Sequence of chain 54.S:
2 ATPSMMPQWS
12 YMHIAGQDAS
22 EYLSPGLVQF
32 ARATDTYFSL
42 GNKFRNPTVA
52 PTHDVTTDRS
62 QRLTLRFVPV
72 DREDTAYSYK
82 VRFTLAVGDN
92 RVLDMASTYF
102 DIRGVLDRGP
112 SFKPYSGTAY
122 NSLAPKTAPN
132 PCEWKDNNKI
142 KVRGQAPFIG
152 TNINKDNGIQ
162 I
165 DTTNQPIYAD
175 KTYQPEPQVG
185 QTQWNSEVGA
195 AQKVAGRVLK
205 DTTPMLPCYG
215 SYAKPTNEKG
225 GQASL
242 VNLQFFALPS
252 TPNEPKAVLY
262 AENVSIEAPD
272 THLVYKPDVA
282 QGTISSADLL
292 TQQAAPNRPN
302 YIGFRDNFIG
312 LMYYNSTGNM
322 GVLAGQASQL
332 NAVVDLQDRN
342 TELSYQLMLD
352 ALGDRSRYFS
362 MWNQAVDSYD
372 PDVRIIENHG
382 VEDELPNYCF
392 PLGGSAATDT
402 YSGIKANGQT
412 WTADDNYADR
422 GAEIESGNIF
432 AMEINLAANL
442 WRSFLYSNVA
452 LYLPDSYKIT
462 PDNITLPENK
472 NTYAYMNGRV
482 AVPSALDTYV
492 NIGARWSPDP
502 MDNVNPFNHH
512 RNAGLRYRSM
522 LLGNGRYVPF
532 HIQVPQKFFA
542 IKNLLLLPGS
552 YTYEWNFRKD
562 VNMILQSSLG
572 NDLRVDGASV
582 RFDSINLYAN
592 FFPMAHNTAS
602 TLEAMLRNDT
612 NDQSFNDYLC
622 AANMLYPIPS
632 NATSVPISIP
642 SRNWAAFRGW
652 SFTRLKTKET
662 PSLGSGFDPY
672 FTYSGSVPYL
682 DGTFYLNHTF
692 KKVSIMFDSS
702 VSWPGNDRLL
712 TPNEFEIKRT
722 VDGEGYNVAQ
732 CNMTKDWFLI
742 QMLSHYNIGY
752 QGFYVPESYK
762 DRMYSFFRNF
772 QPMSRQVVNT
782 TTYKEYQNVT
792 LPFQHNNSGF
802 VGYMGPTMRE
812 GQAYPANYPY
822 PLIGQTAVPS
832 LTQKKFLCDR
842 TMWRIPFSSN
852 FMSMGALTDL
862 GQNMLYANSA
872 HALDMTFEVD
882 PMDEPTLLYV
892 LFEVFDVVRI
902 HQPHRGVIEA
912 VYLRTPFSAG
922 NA

A protein and the small-molecule ligand that binds it are described below.
Small molecule (SMILES): NC(N)=NCCC[C@H](NC(=O)[C@@H]1CCCN1)C(=O)N[C@H](C=O)Cc1cnc[nH]1

Sequence of chain 54.Q:
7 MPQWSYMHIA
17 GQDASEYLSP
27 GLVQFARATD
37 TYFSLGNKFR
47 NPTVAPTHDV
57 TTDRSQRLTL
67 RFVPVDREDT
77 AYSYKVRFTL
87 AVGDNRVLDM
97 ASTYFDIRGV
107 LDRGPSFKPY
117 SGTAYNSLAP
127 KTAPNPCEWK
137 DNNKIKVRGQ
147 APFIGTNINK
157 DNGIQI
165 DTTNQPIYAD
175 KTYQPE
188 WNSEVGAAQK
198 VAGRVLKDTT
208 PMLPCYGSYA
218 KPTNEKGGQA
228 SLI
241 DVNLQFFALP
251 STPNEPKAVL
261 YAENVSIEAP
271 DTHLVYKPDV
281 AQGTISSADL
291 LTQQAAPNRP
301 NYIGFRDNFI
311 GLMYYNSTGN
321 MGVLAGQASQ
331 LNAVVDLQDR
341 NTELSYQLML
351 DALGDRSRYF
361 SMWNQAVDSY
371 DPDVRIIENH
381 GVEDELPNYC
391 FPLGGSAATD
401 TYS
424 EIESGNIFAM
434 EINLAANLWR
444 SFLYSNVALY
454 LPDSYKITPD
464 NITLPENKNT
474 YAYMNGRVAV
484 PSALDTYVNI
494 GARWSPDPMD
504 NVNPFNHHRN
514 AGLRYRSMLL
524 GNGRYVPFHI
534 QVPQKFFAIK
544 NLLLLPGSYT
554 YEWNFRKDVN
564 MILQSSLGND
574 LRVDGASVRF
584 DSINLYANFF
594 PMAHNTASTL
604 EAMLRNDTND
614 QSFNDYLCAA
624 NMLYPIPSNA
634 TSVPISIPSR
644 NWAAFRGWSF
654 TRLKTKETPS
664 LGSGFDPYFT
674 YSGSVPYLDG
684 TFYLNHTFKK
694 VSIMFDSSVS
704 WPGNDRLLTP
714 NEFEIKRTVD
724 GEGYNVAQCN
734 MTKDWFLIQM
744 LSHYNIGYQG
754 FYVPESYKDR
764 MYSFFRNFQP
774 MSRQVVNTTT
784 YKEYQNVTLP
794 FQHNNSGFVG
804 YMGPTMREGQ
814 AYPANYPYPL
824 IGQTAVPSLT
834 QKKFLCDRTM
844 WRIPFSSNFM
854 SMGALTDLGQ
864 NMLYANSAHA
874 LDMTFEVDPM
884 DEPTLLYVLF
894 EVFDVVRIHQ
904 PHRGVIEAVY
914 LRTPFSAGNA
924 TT

Binding-site contacts:
Ligand atom O contacts residue ALA857 of chain 54.Q at 4.0 Å.
Ligand atom CA contacts residue TYR619 of chain 54.Q at 3.8 Å (hydrophobic).
Ligand atom CB contacts residue PHE896 of chain 54.Q at 3.3 Å (hydrophobic).
Ligand atom CD2 contacts residue ARG845 of chain 54.Q at 3.5 Å.
Ligand atom CD contacts residue ASP897 of chain 54.Q at 3.5 Å.
Ligand atom CA contacts residue CYS621 of chain 54.Q at 3.7 Å (hydrophobic).
Ligand atom CE1 contacts residue LEU620 of chain 54.Q at 3.5 Å (hydrophobic).
Ligand atom CB contacts residue ALA857 of chain 54.Q at 3.9 Å (hydrophobic).
Ligand atom O contacts residue ARG845 of chain 54.Q at 3.8 Å.
Ligand atom N contacts residue CYS621 of chain 54.Q at 2.9 Å (h-bond).
Ligand atom N contacts residue TYR619 of chain 54.Q at 3.6 Å.
Ligand atom CD contacts residue CYS621 of chain 54.Q at 3.6 Å (hydrophobic).
Ligand atom N contacts residue TYR619 of chain 54.Q at 3.5 Å (h-bond).
Ligand atom O contacts residue TYR619 of chain 54.Q at 2.6 Å.
Ligand atom NE2 contacts residue GLU894 of chain 54.Q at 4.1 Å.
Ligand atom CD contacts residue ARG46 of chain 54.S at 4.1 Å.
Ligand atom N contacts residue ASN617 of chain 54.Q at 3.6 Å.
Ligand atom CE1 contacts residue LEU348 of chain 54.Q at 3.9 Å (hydrophobic).
Ligand atom C contacts residue TYR619 of chain 54.Q at 3.1 Å (hydrophobic).
Ligand atom C contacts residue ARG845 of chain 54.Q at 3.6 Å.
Ligand atom CE1 contacts residue MET843 of chain 54.Q at 3.6 Å (hydrophobic).
Ligand atom CD contacts residue PHE896 of chain 54.Q at 4.1 Å (hydrophobic).
Ligand atom CG contacts residue TYR619 of chain 54.Q at 3.8 Å (hydrophobic).
Ligand atom O contacts residue ARG649 of chain 54.Q at 3.9 Å.
Ligand atom CD2 contacts residue GLU894 of chain 54.Q at 3.7 Å.
Ligand atom CA contacts residue ARG649 of chain 54.Q at 3.4 Å.
Ligand atom N contacts residue ARG649 of chain 54.Q at 4.1 Å.
Ligand atom CG contacts residue ASN617 of chain 54.Q at 4.1 Å.
Ligand atom CG contacts residue ARG46 of chain 54.S at 3.9 Å.
Ligand atom N contacts residue ASP618 of chain 54.Q at 3.9 Å.
Ligand atom CG contacts residue PHE896 of chain 54.Q at 3.0 Å (hydrophobic).
Ligand atom CB contacts residue TYR619 of chain 54.Q at 3.0 Å (hydrophobic).
Ligand atom CG contacts residue GLU894 of chain 54.Q at 3.9 Å.
Ligand atom CD contacts residue ASN617 of chain 54.Q at 3.2 Å.
Ligand atom CB contacts residue TYR619 of chain 54.Q at 3.8 Å (hydrophobic).
Ligand atom CB contacts residue ARG649 of chain 54.Q at 4.1 Å.
Ligand atom CB contacts residue ARG649 of chain 54.Q at 3.6 Å.
Ligand atom CB contacts residue GLU894 of chain 54.Q at 3.5 Å.
Ligand atom CA contacts residue TYR619 of chain 54.Q at 3.9 Å (hydrophobic).
Ligand atom ND1 contacts residue LEU620 of chain 54.Q at 3.0 Å.